The small molecule below binds the protein below.
Small molecule (SMILES): O=C(O)C(=O)Nc1sc2c(c1C(=O)O)CCNC2

Binding-site contacts:
Ligand atom O24 contacts residue GLY220 of chain 1.A at 2.8 Å (h-bond).
Ligand atom C6 contacts residue ASP48 of chain 1.A at 3.3 Å.
Ligand atom O23 contacts residue CYS215 of chain 1.A at 3.2 Å.
Ligand atom O23 contacts residue ASP181 of chain 1.A at 3.4 Å (salt-bridge).
Ligand atom S13 contacts residue ALA217 of chain 1.A at 3.4 Å.
Ligand atom C14 contacts residue PHE182 of chain 1.A at 3.3 Å (hydrophobic).
Ligand atom O18 contacts residue LYS120 of chain 1.A at 2.8 Å (salt-bridge).
Ligand atom C21 contacts residue CYS215 of chain 1.A at 3.4 Å (hydrophobic).
Ligand atom C21 contacts residue ASP181 of chain 1.A at 3.2 Å.
Ligand atom C16 contacts residue PHE182 of chain 1.A at 3.6 Å (hydrophobic).
Ligand atom N19 contacts residue ALA217 of chain 1.A at 3.5 Å.
Ligand atom C15 contacts residue PHE182 of chain 1.A at 3.2 Å (hydrophobic).
Ligand atom O23 contacts residue ARG221 of chain 1.A at 2.9 Å (salt-bridge).
Ligand atom O18 contacts residue TYR46 of chain 1.A at 3.1 Å (h-bond).
Ligand atom S13 contacts residue GLN262 of chain 1.A at 3.6 Å (h-bond).
Ligand atom O17 contacts residue SER216 of chain 1.A at 3.4 Å.
Ligand atom C2 contacts residue ASP48 of chain 1.A at 3.3 Å.
Ligand atom O22 contacts residue ASP181 of chain 1.A at 3.5 Å (salt-bridge).
Ligand atom O17 contacts residue LYS120 of chain 1.A at 3.3 Å.
Ligand atom C20 contacts residue ALA217 of chain 1.A at 3.7 Å (hydrophobic).
Ligand atom C6 contacts residue TYR46 of chain 1.A at 3.5 Å (hydrophobic).
Ligand atom N19 contacts residue ASP181 of chain 1.A at 3.4 Å (salt-bridge).
Ligand atom C16 contacts residue TYR46 of chain 1.A at 3.1 Å (hydrophobic).
Ligand atom C16 contacts residue LYS120 of chain 1.A at 3.5 Å.
Ligand atom O17 contacts residue ASP181 of chain 1.A at 2.6 Å (salt-bridge).
Ligand atom O24 contacts residue GLN262 of chain 1.A at 3.7 Å.
Ligand atom C16 contacts residue ASP181 of chain 1.A at 3.3 Å.
Ligand atom O18 contacts residue PHE182 of chain 1.A at 3.6 Å.
Ligand atom C4 contacts residue PHE182 of chain 1.A at 3.4 Å (hydrophobic).
Ligand atom C14 contacts residue ALA217 of chain 1.A at 3.4 Å (hydrophobic).
Ligand atom O17 contacts residue TYR46 of chain 1.A at 3.0 Å (h-bond).
Ligand atom O24 contacts residue ALA217 of chain 1.A at 3.6 Å.
Ligand atom O23 contacts residue SER216 of chain 1.A at 2.7 Å (h-bond).
Ligand atom O22 contacts residue CYS215 of chain 1.A at 3.3 Å (h-bond).
Ligand atom O24 contacts residue ILE219 of chain 1.A at 3.4 Å.
Ligand atom C21 contacts residue ARG221 of chain 1.A at 3.4 Å.
Ligand atom N1 contacts residue ASP48 of chain 1.A at 2.8 Å (salt-bridge).
Ligand atom O22 contacts residue ARG221 of chain 1.A at 2.8 Å (salt-bridge).
Ligand atom O23 contacts residue ALA217 of chain 1.A at 3.4 Å (h-bond).
Ligand atom C5 contacts residue TYR46 of chain 1.A at 3.5 Å (hydrophobic).

Sequence of chain 1.A:
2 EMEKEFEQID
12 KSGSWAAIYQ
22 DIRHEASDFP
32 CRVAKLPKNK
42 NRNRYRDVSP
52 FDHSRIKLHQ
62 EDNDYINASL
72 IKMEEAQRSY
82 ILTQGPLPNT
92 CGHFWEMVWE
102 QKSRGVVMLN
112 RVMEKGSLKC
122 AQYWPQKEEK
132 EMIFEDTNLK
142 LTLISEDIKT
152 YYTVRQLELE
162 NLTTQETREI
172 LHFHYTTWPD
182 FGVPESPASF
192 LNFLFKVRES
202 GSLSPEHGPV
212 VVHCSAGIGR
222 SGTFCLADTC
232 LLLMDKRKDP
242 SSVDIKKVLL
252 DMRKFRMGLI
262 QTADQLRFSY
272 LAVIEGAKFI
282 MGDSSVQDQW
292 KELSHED